Sequence of chain 43.A:
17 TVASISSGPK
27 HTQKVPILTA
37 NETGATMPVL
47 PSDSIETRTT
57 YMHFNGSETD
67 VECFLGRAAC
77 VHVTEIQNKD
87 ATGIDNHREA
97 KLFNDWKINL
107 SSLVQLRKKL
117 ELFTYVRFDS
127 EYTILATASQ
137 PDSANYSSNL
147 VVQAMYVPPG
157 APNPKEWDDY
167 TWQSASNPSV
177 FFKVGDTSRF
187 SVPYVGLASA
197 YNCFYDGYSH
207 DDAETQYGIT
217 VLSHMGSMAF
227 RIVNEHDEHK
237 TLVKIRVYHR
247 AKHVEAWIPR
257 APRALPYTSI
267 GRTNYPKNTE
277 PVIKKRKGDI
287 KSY

A small-molecule ligand and the protein it binds are described below.
Small molecule (SMILES): Cc1cc(CCCCCOc2ccc(C3=NCCO3)cc2)on1

Sequence of chain 43.C:
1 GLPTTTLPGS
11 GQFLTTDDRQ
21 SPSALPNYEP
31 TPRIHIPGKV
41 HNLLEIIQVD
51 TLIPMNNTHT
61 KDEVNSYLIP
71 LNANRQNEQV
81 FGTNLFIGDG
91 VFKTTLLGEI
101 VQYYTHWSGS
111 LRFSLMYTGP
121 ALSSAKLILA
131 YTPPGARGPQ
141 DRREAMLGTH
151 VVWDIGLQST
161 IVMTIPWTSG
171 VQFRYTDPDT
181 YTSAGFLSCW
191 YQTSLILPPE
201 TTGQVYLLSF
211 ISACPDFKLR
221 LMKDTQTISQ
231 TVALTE

Binding-site contacts:
Ligand atom C5C contacts residue VAL191 of chain 43.A at 3.8 Å (hydrophobic).
Ligand atom C5B contacts residue MET224 of chain 43.A at 3.9 Å (hydrophobic).
Ligand atom C4 contacts residue TYR197 of chain 43.A at 3.8 Å (hydrophobic).
Ligand atom N3A contacts residue PRO174 of chain 43.A at 3.7 Å.
Ligand atom C5A contacts residue VAL176 of chain 43.A at 3.6 Å (hydrophobic).
Ligand atom C4B contacts residue PHE186 of chain 43.A at 3.6 Å (hydrophobic).
Ligand atom N2 contacts residue LEU106 of chain 43.A at 3.8 Å.
Ligand atom C1B contacts residue TYR128 of chain 43.A at 3.6 Å (hydrophobic).
Ligand atom C4B contacts residue TYR152 of chain 43.A at 3.8 Å (hydrophobic).
Ligand atom C5B contacts residue TYR128 of chain 43.A at 4.0 Å (hydrophobic).
Ligand atom C5 contacts residue LEU106 of chain 43.A at 3.8 Å (hydrophobic).
Ligand atom C1B contacts residue ILE104 of chain 43.A at 4.0 Å (hydrophobic).
Ligand atom O1B contacts residue TYR128 of chain 43.A at 3.4 Å (h-bond).
Ligand atom O1 contacts residue MET221 of chain 43.A at 3.8 Å.
Ligand atom C1C contacts residue LEU106 of chain 43.A at 3.8 Å (hydrophobic).
Ligand atom C5B contacts residue PHE186 of chain 43.A at 3.9 Å (hydrophobic).
Ligand atom C2C contacts residue TYR197 of chain 43.A at 3.7 Å (hydrophobic).
Ligand atom C5A contacts residue ALA150 of chain 43.A at 3.6 Å (hydrophobic).
Ligand atom C4 contacts residue LEU106 of chain 43.A at 3.9 Å (hydrophobic).
Ligand atom C6B contacts residue TYR128 of chain 43.A at 3.3 Å (hydrophobic).
Ligand atom O1A contacts residue PHE186 of chain 43.A at 3.0 Å.
Ligand atom C3C contacts residue TYR128 of chain 43.A at 3.4 Å (hydrophobic).
Ligand atom N3A contacts residue ALA24 of chain 43.C at 3.8 Å.
Ligand atom C3B contacts residue TYR152 of chain 43.A at 3.7 Å (hydrophobic).
Ligand atom O1B contacts residue ILE104 of chain 43.A at 3.9 Å.
Ligand atom C2B contacts residue VAL188 of chain 43.A at 3.5 Å (hydrophobic).
Ligand atom C5A contacts residue PHE186 of chain 43.A at 3.5 Å (hydrophobic).
Ligand atom C2A contacts residue PHE186 of chain 43.A at 3.3 Å (hydrophobic).
Ligand atom O1 contacts residue LEU106 of chain 43.A at 3.7 Å.
Ligand atom C6B contacts residue ILE104 of chain 43.A at 3.6 Å (hydrophobic).
Ligand atom C1C contacts residue TYR128 of chain 43.A at 3.7 Å (hydrophobic).
Ligand atom C4C contacts residue VAL188 of chain 43.A at 3.7 Å (hydrophobic).
Ligand atom N3A contacts residue TYR152 of chain 43.A at 3.5 Å.
Ligand atom C4C contacts residue VAL191 of chain 43.A at 3.0 Å (hydrophobic).
Ligand atom C3B contacts residue VAL188 of chain 43.A at 3.8 Å (hydrophobic).
Ligand atom C4A contacts residue PRO174 of chain 43.A at 3.1 Å (hydrophobic).
Ligand atom C1B contacts residue VAL188 of chain 43.A at 3.8 Å (hydrophobic).
Ligand atom N3A contacts residue PHE186 of chain 43.A at 4.0 Å.
Ligand atom C2A contacts residue TYR152 of chain 43.A at 3.6 Å (hydrophobic).
Ligand atom C2C contacts residue MET221 of chain 43.A at 3.8 Å (hydrophobic).